This protein binds this small molecule.
Small molecule (SMILES): CN(c1ncccc1CNc1nc(Nc2ccc3c(c2)CC(=O)N3)ncc1C(F)(F)F)S(C)(=O)=O

Sequence of chain 1.A:
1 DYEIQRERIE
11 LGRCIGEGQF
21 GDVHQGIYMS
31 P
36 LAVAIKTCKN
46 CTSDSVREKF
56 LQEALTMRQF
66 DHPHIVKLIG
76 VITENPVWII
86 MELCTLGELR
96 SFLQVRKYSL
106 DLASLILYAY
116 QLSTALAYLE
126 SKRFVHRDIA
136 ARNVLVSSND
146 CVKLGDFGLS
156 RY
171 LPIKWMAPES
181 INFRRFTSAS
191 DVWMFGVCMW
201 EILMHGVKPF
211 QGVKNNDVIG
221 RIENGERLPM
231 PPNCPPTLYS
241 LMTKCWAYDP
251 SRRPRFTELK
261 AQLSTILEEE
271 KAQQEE

Binding-site contacts:
Ligand atom C11 contacts residue GLY92 of chain 1.A at 3.5 Å.
Ligand atom C18 contacts residue VAL23 of chain 1.A at 3.5 Å (hydrophobic).
Ligand atom C5 contacts residue LEU140 of chain 1.A at 3.5 Å (hydrophobic).
Ligand atom C21 contacts residue GLY92 of chain 1.A at 3.7 Å.
Ligand atom C14 contacts residue CYS89 of chain 1.A at 3.3 Å (hydrophobic).
Ligand atom C34 contacts residue SER155 of chain 1.A at 3.5 Å.
Ligand atom F29 contacts residue ASP151 of chain 1.A at 3.1 Å.
Ligand atom F29 contacts residue LEU140 of chain 1.A at 3.8 Å.
Ligand atom F28 contacts residue ALA39 of chain 1.A at 3.7 Å.
Ligand atom O32 contacts residue LEU140 of chain 1.A at 3.5 Å.
Ligand atom O33 contacts residue ASP151 of chain 1.A at 3.6 Å (salt-bridge).
Ligand atom N9 contacts residue LEU88 of chain 1.A at 3.5 Å.
Ligand atom C17 contacts residue VAL23 of chain 1.A at 3.7 Å (hydrophobic).
Ligand atom C19 contacts residue GLU17 of chain 1.A at 3.8 Å.
Ligand atom C22 contacts residue GLY92 of chain 1.A at 3.6 Å.
Ligand atom N4 contacts residue LEU140 of chain 1.A at 3.6 Å.
Ligand atom C7 contacts residue GLU87 of chain 1.A at 3.2 Å.
Ligand atom F27 contacts residue GLU87 of chain 1.A at 3.3 Å.
Ligand atom C14 contacts residue GLY92 of chain 1.A at 3.5 Å.
Ligand atom C6 contacts residue LEU140 of chain 1.A at 3.5 Å (hydrophobic).
Ligand atom C35 contacts residue ARG137 of chain 1.A at 3.2 Å.
Ligand atom F28 contacts residue LEU154 of chain 1.A at 3.5 Å.
Ligand atom C15 contacts residue ILE15 of chain 1.A at 3.7 Å (hydrophobic).
Ligand atom O33 contacts residue LEU154 of chain 1.A at 3.4 Å.
Ligand atom N2 contacts residue LEU88 of chain 1.A at 3.6 Å.
Ligand atom F27 contacts residue MET86 of chain 1.A at 3.4 Å.
Ligand atom C34 contacts residue LEU154 of chain 1.A at 3.3 Å (hydrophobic).
Ligand atom C15 contacts residue GLY92 of chain 1.A at 3.7 Å.
Ligand atom C11 contacts residue CYS89 of chain 1.A at 3.4 Å (hydrophobic).
Ligand atom C24 contacts residue ARG13 of chain 1.A at 3.5 Å.
Ligand atom C34 contacts residue ASN138 of chain 1.A at 3.2 Å.
Ligand atom O26 contacts residue ARG13 of chain 1.A at 2.6 Å (salt-bridge).
Ligand atom C21 contacts residue ILE15 of chain 1.A at 3.6 Å (hydrophobic).
Ligand atom N9 contacts residue CYS89 of chain 1.A at 2.8 Å (h-bond).
Ligand atom C23 contacts residue GLN25 of chain 1.A at 3.6 Å.
Ligand atom O32 contacts residue GLY150 of chain 1.A at 3.5 Å.
Ligand atom N2 contacts residue GLU87 of chain 1.A at 3.8 Å.
Ligand atom C16 contacts residue GLY92 of chain 1.A at 3.6 Å.
Ligand atom N2 contacts residue CYS89 of chain 1.A at 3.0 Å (h-bond).
Ligand atom C7 contacts residue ALA39 of chain 1.A at 3.7 Å (hydrophobic).